This small molecule binds to this protein.
Small molecule (SMILES): CC(=O)N[C@@H]1[C@@H](O)[C@H](O)[C@@H](CO)O[C@H]1O

Binding-site contacts:
Ligand atom C3 contacts residue ASN15 of chain 1.A at 3.9 Å.
Ligand atom C4 contacts residue VAL20 of chain 1.A at 4.1 Å (hydrophobic).
Ligand atom C7 contacts residue ASN15 of chain 1.A at 4.2 Å.
Ligand atom O5 contacts residue THR4 of chain 1.A at 4.0 Å.
Ligand atom N2 contacts residue ASN15 of chain 1.A at 2.8 Å (h-bond).
Ligand atom N2 contacts residue GLY18 of chain 1.A at 4.1 Å.
Ligand atom C2 contacts residue GLY18 of chain 1.A at 3.6 Å.
Ligand atom C3 contacts residue ARG21 of chain 1.A at 4.5 Å.
Ligand atom C5 contacts residue ASN15 of chain 1.A at 3.6 Å.
Ligand atom C2 contacts residue ASN15 of chain 1.A at 2.5 Å.
Ligand atom O6 contacts residue THR4 of chain 1.A at 4.2 Å.
Ligand atom C5 contacts residue VAL20 of chain 1.A at 4.2 Å (hydrophobic).
Ligand atom O5 contacts residue VAL20 of chain 1.A at 3.8 Å.
Ligand atom C4 contacts residue ASN15 of chain 1.A at 4.3 Å.
Ligand atom O5 contacts residue ASN15 of chain 1.A at 2.4 Å (h-bond).
Ligand atom C6 contacts residue THR4 of chain 1.A at 4.4 Å.
Ligand atom O6 contacts residue VAL20 of chain 1.A at 3.1 Å (h-bond).
Ligand atom C1 contacts residue GLY18 of chain 1.A at 4.3 Å.
Ligand atom O3 contacts residue ARG21 of chain 1.A at 3.7 Å.
Ligand atom O4 contacts residue ARG21 of chain 1.A at 4.0 Å.
Ligand atom C1 contacts residue ASN15 of chain 1.A at 1.5 Å.
Ligand atom C4 contacts residue ARG21 of chain 1.A at 4.0 Å.
Ligand atom C6 contacts residue VAL20 of chain 1.A at 4.3 Å (hydrophobic).
Ligand atom O5 contacts residue GLY18 of chain 1.A at 4.4 Å.

Sequence of chain 1.A:
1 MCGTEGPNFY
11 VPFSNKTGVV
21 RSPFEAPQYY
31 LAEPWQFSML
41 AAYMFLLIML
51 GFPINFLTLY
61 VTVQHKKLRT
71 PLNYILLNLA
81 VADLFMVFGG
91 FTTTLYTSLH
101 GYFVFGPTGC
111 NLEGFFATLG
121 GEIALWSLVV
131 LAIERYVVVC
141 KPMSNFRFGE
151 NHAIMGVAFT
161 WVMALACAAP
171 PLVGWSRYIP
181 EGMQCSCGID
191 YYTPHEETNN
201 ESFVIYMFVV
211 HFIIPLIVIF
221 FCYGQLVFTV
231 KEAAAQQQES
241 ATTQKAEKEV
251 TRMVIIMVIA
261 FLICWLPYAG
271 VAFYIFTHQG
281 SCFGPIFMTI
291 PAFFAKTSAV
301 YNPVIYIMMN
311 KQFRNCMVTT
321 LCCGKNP